The small molecule below binds the protein below.
Small molecule (SMILES): CC(=O)N[C@@H]1[C@@H](O[C@H](C)C=O)[C@H](O[C@@H]2O[C@H](CO)[C@@H](O)[C@H](O)[C@H]2NC(C)=O)[C@@H](CO)O[C@@H]1O

Sequence of chain 1.A:
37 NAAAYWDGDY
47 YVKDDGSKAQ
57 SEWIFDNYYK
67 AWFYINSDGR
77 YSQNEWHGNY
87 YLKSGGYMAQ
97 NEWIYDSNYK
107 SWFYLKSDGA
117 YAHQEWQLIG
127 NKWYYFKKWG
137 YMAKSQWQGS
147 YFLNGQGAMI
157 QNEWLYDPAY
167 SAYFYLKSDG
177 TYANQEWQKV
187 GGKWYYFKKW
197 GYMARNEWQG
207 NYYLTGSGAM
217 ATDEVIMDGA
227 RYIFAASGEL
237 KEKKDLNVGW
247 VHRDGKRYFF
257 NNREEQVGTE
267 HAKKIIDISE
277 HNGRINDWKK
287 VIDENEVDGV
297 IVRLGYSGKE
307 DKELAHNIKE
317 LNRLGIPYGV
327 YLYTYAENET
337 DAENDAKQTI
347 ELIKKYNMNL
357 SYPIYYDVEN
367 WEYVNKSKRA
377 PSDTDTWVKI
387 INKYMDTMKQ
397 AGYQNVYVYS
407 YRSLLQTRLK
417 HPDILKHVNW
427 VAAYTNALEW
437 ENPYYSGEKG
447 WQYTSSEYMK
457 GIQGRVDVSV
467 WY

Binding-site contacts:
Ligand atom C2 contacts residue SER409 of chain 1.A at 3.4 Å.
Ligand atom C10 contacts residue ALA1 of chain 1.Q at 1.3 Å (hydrophobic).
Ligand atom C10 contacts residue TYR430 of chain 1.A at 3.8 Å (hydrophobic).
Ligand atom O6 contacts residue TYR405 of chain 1.A at 2.7 Å (h-bond).
Ligand atom O3 contacts residue TYR407 of chain 1.A at 3.5 Å.
Ligand atom C11 contacts residue ALA428 of chain 1.A at 3.7 Å (hydrophobic).
Ligand atom O5 contacts residue TYR407 of chain 1.A at 3.7 Å.
Ligand atom C4 contacts residue TYR407 of chain 1.A at 3.8 Å (hydrophobic).
Ligand atom O10 contacts residue ALA429 of chain 1.A at 3.7 Å.
Ligand atom C11 contacts residue ALA1 of chain 1.Q at 3.6 Å (hydrophobic).
Ligand atom N2 contacts residue ALA1 of chain 1.Q at 3.1 Å (h-bond).
Ligand atom C2 contacts residue ALA1 of chain 1.Q at 3.9 Å (hydrophobic).
Ligand atom C3 contacts residue ALA1 of chain 1.Q at 3.4 Å (hydrophobic).
Ligand atom O1 contacts residue ALA1 of chain 1.Q at 3.2 Å (h-bond).
Ligand atom O7 contacts residue SER409 of chain 1.A at 2.7 Å (h-bond).
Ligand atom C6 contacts residue TYR430 of chain 1.A at 3.6 Å (hydrophobic).
Ligand atom O6 contacts residue ALA428 of chain 1.A at 3.5 Å.
Ligand atom C7 contacts residue SER409 of chain 1.A at 3.7 Å.
Ligand atom O7 contacts residue TYR407 of chain 1.A at 3.8 Å.
Ligand atom C3 contacts residue GLU365 of chain 1.A at 3.7 Å.
Ligand atom O10 contacts residue ALA1 of chain 1.Q at 2.2 Å (h-bond).
Ligand atom C2 contacts residue TYR407 of chain 1.A at 3.6 Å (hydrophobic).
Ligand atom C4 contacts residue GLU365 of chain 1.A at 3.4 Å.
Ligand atom C9 contacts residue ALA1 of chain 1.Q at 2.4 Å (hydrophobic).
Ligand atom O5 contacts residue TYR407 of chain 1.A at 3.9 Å.
Ligand atom C11 contacts residue TYR407 of chain 1.A at 3.9 Å (hydrophobic).
Ligand atom C5 contacts residue GLU365 of chain 1.A at 3.4 Å.
Ligand atom C5 contacts residue TYR407 of chain 1.A at 3.9 Å (hydrophobic).
Ligand atom O6 contacts residue TYR407 of chain 1.A at 3.4 Å.
Ligand atom O4 contacts residue GLU365 of chain 1.A at 2.6 Å (salt-bridge).
Ligand atom O3 contacts residue ALA1 of chain 1.Q at 3.3 Å (h-bond).
Ligand atom O10 contacts residue TYR430 of chain 1.A at 2.9 Å (h-bond).
Ligand atom C11 contacts residue TYR430 of chain 1.A at 3.5 Å (hydrophobic).
Ligand atom C1 contacts residue SER409 of chain 1.A at 3.1 Å.
Ligand atom O5 contacts residue SER409 of chain 1.A at 3.5 Å (h-bond).
Ligand atom N2 contacts residue SER409 of chain 1.A at 4.0 Å.
Ligand atom C8 contacts residue GLN1 of chain 1.R at 3.5 Å.
Ligand atom C9 contacts residue TYR430 of chain 1.A at 3.9 Å (hydrophobic).
Ligand atom C6 contacts residue TYR405 of chain 1.A at 3.3 Å (hydrophobic).
Ligand atom O7 contacts residue ARG408 of chain 1.A at 3.2 Å (salt-bridge).